Binding-site contacts:
Ligand atom N2 contacts residue ASN657 of chain 1.D at 2.9 Å (h-bond).
Ligand atom O5 contacts residue ASN657 of chain 1.D at 2.4 Å (h-bond).
Ligand atom C1 contacts residue ASN657 of chain 1.D at 1.4 Å.
Ligand atom O7 contacts residue ASN657 of chain 1.D at 4.2 Å.
Ligand atom C1 contacts residue HIS655 of chain 1.D at 3.9 Å.
Ligand atom C4 contacts residue ASN657 of chain 1.D at 4.2 Å.
Ligand atom C7 contacts residue ASN657 of chain 1.D at 3.3 Å.
Ligand atom C5 contacts residue ASN657 of chain 1.D at 3.7 Å.
Ligand atom C3 contacts residue ASN657 of chain 1.D at 3.8 Å.
Ligand atom O5 contacts residue HIS655 of chain 1.D at 4.3 Å.
Ligand atom C8 contacts residue ASN657 of chain 1.D at 3.4 Å.
Ligand atom C2 contacts residue ASN657 of chain 1.D at 2.4 Å.

This protein binds this small molecule.
Small molecule (SMILES): CC(=O)N[C@@H]1[C@@H](O)[C@H](O)[C@@H](CO)O[C@H]1O

Sequence of chain 1.D:
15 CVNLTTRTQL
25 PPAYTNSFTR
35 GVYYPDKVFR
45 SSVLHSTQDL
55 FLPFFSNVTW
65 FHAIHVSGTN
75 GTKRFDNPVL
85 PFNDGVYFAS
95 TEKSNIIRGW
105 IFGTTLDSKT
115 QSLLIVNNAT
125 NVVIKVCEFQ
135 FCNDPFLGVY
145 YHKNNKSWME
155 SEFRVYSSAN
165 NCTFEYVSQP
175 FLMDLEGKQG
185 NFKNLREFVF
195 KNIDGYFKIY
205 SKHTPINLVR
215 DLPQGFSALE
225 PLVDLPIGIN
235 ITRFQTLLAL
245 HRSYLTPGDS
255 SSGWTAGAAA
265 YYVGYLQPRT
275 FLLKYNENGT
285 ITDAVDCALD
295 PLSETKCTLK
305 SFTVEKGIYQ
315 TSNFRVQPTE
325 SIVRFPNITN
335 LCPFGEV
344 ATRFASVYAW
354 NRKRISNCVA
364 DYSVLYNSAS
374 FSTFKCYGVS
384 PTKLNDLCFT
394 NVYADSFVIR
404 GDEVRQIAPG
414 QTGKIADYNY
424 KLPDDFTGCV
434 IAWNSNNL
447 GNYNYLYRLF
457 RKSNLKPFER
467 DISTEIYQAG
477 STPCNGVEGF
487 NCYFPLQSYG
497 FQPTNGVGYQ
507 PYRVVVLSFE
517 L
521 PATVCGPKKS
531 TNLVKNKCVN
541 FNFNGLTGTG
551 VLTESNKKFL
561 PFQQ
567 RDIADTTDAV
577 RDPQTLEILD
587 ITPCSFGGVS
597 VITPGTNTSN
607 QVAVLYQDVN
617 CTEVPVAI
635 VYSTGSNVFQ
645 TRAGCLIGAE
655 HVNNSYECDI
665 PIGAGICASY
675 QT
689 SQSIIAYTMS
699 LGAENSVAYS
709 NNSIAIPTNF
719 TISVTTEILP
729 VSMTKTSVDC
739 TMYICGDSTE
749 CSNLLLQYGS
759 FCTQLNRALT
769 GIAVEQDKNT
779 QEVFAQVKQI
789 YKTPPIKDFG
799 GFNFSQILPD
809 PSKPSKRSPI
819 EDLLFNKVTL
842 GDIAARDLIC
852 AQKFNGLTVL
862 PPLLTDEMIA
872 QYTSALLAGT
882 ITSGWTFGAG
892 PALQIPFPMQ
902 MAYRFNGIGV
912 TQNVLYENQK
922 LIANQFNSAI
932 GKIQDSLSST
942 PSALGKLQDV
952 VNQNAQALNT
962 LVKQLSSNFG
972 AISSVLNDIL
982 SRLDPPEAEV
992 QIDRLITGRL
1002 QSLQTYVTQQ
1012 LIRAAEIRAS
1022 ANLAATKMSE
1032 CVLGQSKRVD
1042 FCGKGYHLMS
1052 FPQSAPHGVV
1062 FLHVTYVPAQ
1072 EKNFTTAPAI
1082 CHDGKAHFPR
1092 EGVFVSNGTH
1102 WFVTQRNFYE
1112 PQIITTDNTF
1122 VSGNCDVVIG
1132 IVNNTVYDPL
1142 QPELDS